This protein binds this small molecule.
Small molecule (SMILES): CC1=C(CSS(C)(=O)=O)C(C)(C)N([O])C1(C)C

Binding-site contacts:
Ligand atom C4 contacts residue CYS131 of chain 1.A at 4.4 Å (hydrophobic).
Ligand atom CE contacts residue CYS131 of chain 1.A at 3.1 Å (hydrophobic).
Ligand atom SD contacts residue CYS131 of chain 1.A at 2.0 Å (h-bond).
Ligand atom C3 contacts residue CYS131 of chain 1.A at 3.6 Å (hydrophobic).
Ligand atom C2 contacts residue CYS131 of chain 1.A at 4.1 Å (hydrophobic).
Ligand atom C8 contacts residue CYS131 of chain 1.A at 3.4 Å (hydrophobic).

Sequence of chain 1.A:
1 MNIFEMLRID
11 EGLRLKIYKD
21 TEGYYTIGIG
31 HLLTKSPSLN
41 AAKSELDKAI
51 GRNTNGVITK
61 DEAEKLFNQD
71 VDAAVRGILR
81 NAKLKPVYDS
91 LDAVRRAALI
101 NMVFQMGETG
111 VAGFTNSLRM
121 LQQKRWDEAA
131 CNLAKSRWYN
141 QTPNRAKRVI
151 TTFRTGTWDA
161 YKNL